Binding-site contacts:
Ligand atom C3 contacts residue ASN101 of chain 1.F at 3.9 Å.
Ligand atom O7 contacts residue ASN101 of chain 1.F at 3.2 Å (h-bond).
Ligand atom C7 contacts residue ASN101 of chain 1.F at 3.3 Å.
Ligand atom C5 contacts residue ASN101 of chain 1.F at 3.9 Å.
Ligand atom N2 contacts residue ASN101 of chain 1.F at 3.0 Å (h-bond).
Ligand atom C8 contacts residue ASN101 of chain 1.F at 4.3 Å.
Ligand atom C7 contacts residue SER103 of chain 1.F at 3.9 Å.
Ligand atom O5 contacts residue ASN101 of chain 1.F at 2.5 Å (h-bond).
Ligand atom N2 contacts residue SER103 of chain 1.F at 3.8 Å.
Ligand atom C8 contacts residue SER103 of chain 1.F at 3.4 Å.
Ligand atom C2 contacts residue ASN101 of chain 1.F at 2.5 Å.
Ligand atom C1 contacts residue ASN101 of chain 1.F at 1.5 Å.
Ligand atom C4 contacts residue ASN101 of chain 1.F at 4.4 Å.

A protein and the small-molecule ligand that binds it are described below.
Small molecule (SMILES): CC(=O)N[C@@H]1[C@@H](O)[C@H](O)[C@@H](CO)O[C@H]1O

Sequence of chain 1.F:
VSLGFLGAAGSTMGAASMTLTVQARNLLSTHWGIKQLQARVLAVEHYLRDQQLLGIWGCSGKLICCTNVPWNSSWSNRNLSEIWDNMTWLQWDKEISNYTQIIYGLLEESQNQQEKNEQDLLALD